The small molecule below binds the protein below.
Small molecule (SMILES): CC(=O)N[C@H]1[C@H](O[C@H]2[C@H](O)[C@@H](NC(C)=O)CO[C@@H]2CO)O[C@H](CO)[C@@H](O)[C@@H]1O

Sequence of chain 1.E:
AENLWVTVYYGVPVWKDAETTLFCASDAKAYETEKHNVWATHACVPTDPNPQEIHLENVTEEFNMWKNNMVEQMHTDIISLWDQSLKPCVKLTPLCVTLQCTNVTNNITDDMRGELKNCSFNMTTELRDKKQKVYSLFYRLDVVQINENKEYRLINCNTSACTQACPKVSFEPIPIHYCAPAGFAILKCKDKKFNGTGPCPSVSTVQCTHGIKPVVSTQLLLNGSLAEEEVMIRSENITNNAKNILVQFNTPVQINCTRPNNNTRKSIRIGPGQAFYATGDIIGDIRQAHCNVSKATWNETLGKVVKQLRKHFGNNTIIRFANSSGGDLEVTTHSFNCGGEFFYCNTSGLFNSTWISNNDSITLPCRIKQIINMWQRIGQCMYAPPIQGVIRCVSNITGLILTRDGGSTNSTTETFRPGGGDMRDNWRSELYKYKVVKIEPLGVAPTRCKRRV

Binding-site contacts:
Ligand atom C3 contacts residue ASN301 of chain 1.E at 3.8 Å.
Ligand atom C4 contacts residue ASN301 of chain 1.E at 4.2 Å.
Ligand atom C8 contacts residue ASN301 of chain 1.E at 3.3 Å.
Ligand atom C1 contacts residue ASN301 of chain 1.E at 1.4 Å.
Ligand atom O7 contacts residue ASN301 of chain 1.E at 4.2 Å.
Ligand atom O7 contacts residue CYS266 of chain 1.E at 4.5 Å.
Ligand atom N2 contacts residue HIS299 of chain 1.E at 3.5 Å.
Ligand atom C6 contacts residue SER381 of chain 1.E at 4.4 Å.
Ligand atom C3 contacts residue HIS299 of chain 1.E at 4.4 Å.
Ligand atom O7 contacts residue HIS299 of chain 1.E at 3.9 Å.
Ligand atom C2 contacts residue ASN301 of chain 1.E at 2.4 Å.
Ligand atom O5 contacts residue ASN301 of chain 1.E at 2.4 Å (h-bond).
Ligand atom N2 contacts residue ASN301 of chain 1.E at 2.8 Å (h-bond).
Ligand atom C1 contacts residue SER381 of chain 1.E at 4.5 Å.
Ligand atom O7 contacts residue THR267 of chain 1.E at 3.4 Å.
Ligand atom C7 contacts residue HIS299 of chain 1.E at 4.1 Å.
Ligand atom O5 contacts residue SER381 of chain 1.E at 3.7 Å.
Ligand atom C5 contacts residue ASN301 of chain 1.E at 3.7 Å.
Ligand atom C2 contacts residue HIS299 of chain 1.E at 4.5 Å.
Ligand atom O6 contacts residue SER381 of chain 1.E at 4.5 Å.
Ligand atom C7 contacts residue THR267 of chain 1.E at 4.5 Å.
Ligand atom C7 contacts residue ASN301 of chain 1.E at 3.2 Å.